This protein binds this small molecule.
Small molecule (SMILES): CC(=O)N[C@@H]1[C@@H](O)[C@H](O)[C@@H](CO)O[C@H]1O

Binding-site contacts:
Ligand atom C3 contacts residue ASN181 of chain 1.A at 3.8 Å.
Ligand atom C6 contacts residue TYR200 of chain 1.A at 3.4 Å (hydrophobic).
Ligand atom O5 contacts residue THR183 of chain 1.A at 3.7 Å.
Ligand atom O7 contacts residue ASN181 of chain 1.A at 2.8 Å (h-bond).
Ligand atom C4 contacts residue ASN181 of chain 1.A at 4.2 Å.
Ligand atom C1 contacts residue ASN181 of chain 1.A at 1.4 Å.
Ligand atom C7 contacts residue ASN181 of chain 1.A at 3.1 Å.
Ligand atom N2 contacts residue ASN181 of chain 1.A at 2.9 Å (h-bond).
Ligand atom O6 contacts residue THR183 of chain 1.A at 4.5 Å.
Ligand atom C5 contacts residue ASN181 of chain 1.A at 3.7 Å.
Ligand atom C6 contacts residue THR183 of chain 1.A at 3.8 Å.
Ligand atom C1 contacts residue ASN307 of chain 1.A at 4.3 Å.
Ligand atom C8 contacts residue ASN181 of chain 1.A at 4.3 Å.
Ligand atom O5 contacts residue GLU202 of chain 1.A at 4.4 Å.
Ligand atom O4 contacts residue LYS305 of chain 1.A at 4.4 Å.
Ligand atom C5 contacts residue THR183 of chain 1.A at 3.9 Å.
Ligand atom O5 contacts residue ASN181 of chain 1.A at 2.4 Å (h-bond).
Ligand atom C6 contacts residue GLU202 of chain 1.A at 4.4 Å.
Ligand atom C1 contacts residue THR183 of chain 1.A at 4.4 Å.
Ligand atom O6 contacts residue TYR200 of chain 1.A at 3.0 Å (h-bond).
Ligand atom C8 contacts residue VAL309 of chain 1.A at 4.4 Å (hydrophobic).
Ligand atom O6 contacts residue GLU202 of chain 1.A at 3.1 Å (salt-bridge).
Ligand atom C6 contacts residue LYS305 of chain 1.A at 4.0 Å.
Ligand atom C2 contacts residue ASN181 of chain 1.A at 2.5 Å.

Sequence of chain 1.A:
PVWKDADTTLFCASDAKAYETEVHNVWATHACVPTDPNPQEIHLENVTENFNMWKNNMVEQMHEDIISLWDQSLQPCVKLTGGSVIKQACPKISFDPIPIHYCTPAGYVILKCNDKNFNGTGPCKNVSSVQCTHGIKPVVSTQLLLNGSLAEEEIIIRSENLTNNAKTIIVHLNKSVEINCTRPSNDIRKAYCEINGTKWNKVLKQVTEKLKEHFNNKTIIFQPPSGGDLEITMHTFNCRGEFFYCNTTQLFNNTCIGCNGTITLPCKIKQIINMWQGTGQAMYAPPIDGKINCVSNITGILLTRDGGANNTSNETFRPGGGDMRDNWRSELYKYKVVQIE